Sequence of chain 1.A:
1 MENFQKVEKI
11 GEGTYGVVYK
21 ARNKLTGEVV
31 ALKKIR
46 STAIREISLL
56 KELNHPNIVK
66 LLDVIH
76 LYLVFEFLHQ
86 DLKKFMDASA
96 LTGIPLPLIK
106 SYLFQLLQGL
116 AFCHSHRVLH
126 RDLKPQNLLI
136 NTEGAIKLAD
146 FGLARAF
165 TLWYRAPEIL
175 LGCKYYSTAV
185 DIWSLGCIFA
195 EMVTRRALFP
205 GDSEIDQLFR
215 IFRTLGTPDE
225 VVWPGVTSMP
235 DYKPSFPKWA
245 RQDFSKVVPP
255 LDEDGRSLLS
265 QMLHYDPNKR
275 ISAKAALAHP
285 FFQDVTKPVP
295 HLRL

This small molecule binds to this protein.
Small molecule (SMILES): NC(=O)[C@H]1C(=O)NC(=O)N(c2ccccc2)C1=O

Binding-site contacts:
Ligand atom C15 contacts residue GLU12 of chain 1.A at 4.0 Å.
Ligand atom C13 contacts residue ALA31 of chain 1.A at 4.0 Å (hydrophobic).
Ligand atom C7 contacts residue ALA31 of chain 1.A at 3.9 Å (hydrophobic).
Ligand atom N17 contacts residue ALA31 of chain 1.A at 3.5 Å.
Ligand atom O16 contacts residue PHE82 of chain 1.A at 3.5 Å.
Ligand atom N9 contacts residue LEU83 of chain 1.A at 2.9 Å (h-bond).
Ligand atom N17 contacts residue VAL64 of chain 1.A at 3.6 Å.
Ligand atom O18 contacts residue LEU134 of chain 1.A at 3.9 Å.
Ligand atom O10 contacts residue ILE10 of chain 1.A at 3.3 Å.
Ligand atom C11 contacts residue ASP86 of chain 1.A at 3.2 Å.
Ligand atom C6 contacts residue ILE10 of chain 1.A at 3.1 Å (hydrophobic).
Ligand atom O10 contacts residue LEU83 of chain 1.A at 3.8 Å.
Ligand atom C11 contacts residue GLN131 of chain 1.A at 3.4 Å.
Ligand atom C14 contacts residue LEU134 of chain 1.A at 3.4 Å (hydrophobic).
Ligand atom C14 contacts residue LYS33 of chain 1.A at 4.0 Å.
Ligand atom O16 contacts residue LEU83 of chain 1.A at 3.0 Å (h-bond).
Ligand atom C7 contacts residue LEU134 of chain 1.A at 3.6 Å (hydrophobic).
Ligand atom C4 contacts residue ILE10 of chain 1.A at 3.7 Å (hydrophobic).
Ligand atom O18 contacts residue LYS33 of chain 1.A at 3.0 Å (salt-bridge).
Ligand atom O10 contacts residue LYS89 of chain 1.A at 3.5 Å (salt-bridge).
Ligand atom C13 contacts residue LEU83 of chain 1.A at 3.6 Å (hydrophobic).
Ligand atom C13 contacts residue LEU134 of chain 1.A at 3.3 Å (hydrophobic).
Ligand atom O16 contacts residue GLU81 of chain 1.A at 3.6 Å.
Ligand atom N9 contacts residue ILE10 of chain 1.A at 3.6 Å.
Ligand atom O18 contacts residue ALA144 of chain 1.A at 3.8 Å.
Ligand atom O16 contacts residue LEU134 of chain 1.A at 3.5 Å.
Ligand atom C5 contacts residue ASP86 of chain 1.A at 3.5 Å.
Ligand atom C12 contacts residue GLU12 of chain 1.A at 3.7 Å.
Ligand atom N9 contacts residue LEU134 of chain 1.A at 3.9 Å.
Ligand atom N17 contacts residue LEU134 of chain 1.A at 3.5 Å.
Ligand atom O16 contacts residue ALA31 of chain 1.A at 3.6 Å.
Ligand atom C4 contacts residue LEU83 of chain 1.A at 3.8 Å (hydrophobic).
Ligand atom C5 contacts residue LEU134 of chain 1.A at 4.0 Å (hydrophobic).
Ligand atom C12 contacts residue ILE10 of chain 1.A at 3.7 Å (hydrophobic).
Ligand atom C2 contacts residue ILE10 of chain 1.A at 3.7 Å (hydrophobic).
Ligand atom N17 contacts residue GLU81 of chain 1.A at 3.0 Å (salt-bridge).
Ligand atom O8 contacts residue LYS33 of chain 1.A at 3.1 Å (salt-bridge).
Ligand atom C14 contacts residue ALA31 of chain 1.A at 3.9 Å (hydrophobic).
Ligand atom C5 contacts residue GLN131 of chain 1.A at 3.5 Å.
Ligand atom N17 contacts residue PHE80 of chain 1.A at 3.7 Å.